The small molecule below binds the protein below.
Small molecule (SMILES): O=C1Nc2ncccc2N[C@@H]1Cc1c[nH]c2ccccc12

Binding-site contacts:
Ligand atom CAE contacts residue PRO140 of chain 1.A at 3.8 Å (hydrophobic).
Ligand atom O contacts residue CYS203 of chain 1.A at 3.8 Å.
Ligand atom NE1 contacts residue ASP204 of chain 1.A at 3.8 Å.
Ligand atom CE2 contacts residue PHE71 of chain 1.A at 4.2 Å (hydrophobic).
Ligand atom NAL contacts residue ALA87 of chain 1.A at 4.0 Å.
Ligand atom CE2 contacts residue VAL74 of chain 1.A at 3.6 Å (hydrophobic).
Ligand atom NAK contacts residue LEU192 of chain 1.A at 4.2 Å.
Ligand atom CAR contacts residue VAL139 of chain 1.A at 4.1 Å (hydrophobic).
Ligand atom C contacts residue CYS203 of chain 1.A at 3.8 Å (hydrophobic).
Ligand atom CD2 contacts residue VAL74 of chain 1.A at 3.6 Å (hydrophobic).
Ligand atom CZ3 contacts residue VAL74 of chain 1.A at 3.9 Å (hydrophobic).
Ligand atom CZ3 contacts residue ILE66 of chain 1.A at 3.8 Å (hydrophobic).
Ligand atom CAR contacts residue ASP137 of chain 1.A at 4.0 Å.
Ligand atom CG contacts residue VAL74 of chain 1.A at 4.1 Å (hydrophobic).
Ligand atom CAQ contacts residue LEU192 of chain 1.A at 4.0 Å (hydrophobic).
Ligand atom CH2 contacts residue VAL74 of chain 1.A at 4.0 Å (hydrophobic).
Ligand atom CD1 contacts residue ASP204 of chain 1.A at 3.9 Å.
Ligand atom CAD contacts residue PRO140 of chain 1.A at 4.1 Å (hydrophobic).
Ligand atom NAL contacts residue LEU192 of chain 1.A at 3.7 Å.
Ligand atom CZ2 contacts residue PHE71 of chain 1.A at 3.8 Å (hydrophobic).
Ligand atom CH2 contacts residue GLY67 of chain 1.A at 3.4 Å.
Ligand atom N contacts residue CYS203 of chain 1.A at 3.8 Å.
Ligand atom NAL contacts residue ASP137 of chain 1.A at 3.3 Å (salt-bridge).
Ligand atom O contacts residue LEU136 of chain 1.A at 3.2 Å.
Ligand atom CH2 contacts residue ASN68 of chain 1.A at 4.1 Å.
Ligand atom NAK contacts residue VAL139 of chain 1.A at 3.2 Å (h-bond).
Ligand atom CZ3 contacts residue GLY67 of chain 1.A at 3.5 Å.
Ligand atom NAK contacts residue TYR138 of chain 1.A at 3.7 Å.
Ligand atom CA contacts residue CYS203 of chain 1.A at 3.6 Å (hydrophobic).
Ligand atom C contacts residue LEU192 of chain 1.A at 3.9 Å (hydrophobic).
Ligand atom CAR contacts residue LEU192 of chain 1.A at 3.8 Å (hydrophobic).
Ligand atom O contacts residue VAL114 of chain 1.A at 3.6 Å.
Ligand atom O contacts residue ASP137 of chain 1.A at 4.1 Å.
Ligand atom CE3 contacts residue VAL74 of chain 1.A at 3.5 Å (hydrophobic).
Ligand atom CZ2 contacts residue VAL74 of chain 1.A at 3.8 Å (hydrophobic).
Ligand atom NAK contacts residue ASP137 of chain 1.A at 3.8 Å.
Ligand atom CAD contacts residue VAL139 of chain 1.A at 3.4 Å (hydrophobic).
Ligand atom CAE contacts residue VAL139 of chain 1.A at 3.1 Å (hydrophobic).
Ligand atom NE1 contacts residue PHE71 of chain 1.A at 4.1 Å.
Ligand atom CAE contacts residue TYR138 of chain 1.A at 3.5 Å (hydrophobic).

Sequence of chain 1.A:
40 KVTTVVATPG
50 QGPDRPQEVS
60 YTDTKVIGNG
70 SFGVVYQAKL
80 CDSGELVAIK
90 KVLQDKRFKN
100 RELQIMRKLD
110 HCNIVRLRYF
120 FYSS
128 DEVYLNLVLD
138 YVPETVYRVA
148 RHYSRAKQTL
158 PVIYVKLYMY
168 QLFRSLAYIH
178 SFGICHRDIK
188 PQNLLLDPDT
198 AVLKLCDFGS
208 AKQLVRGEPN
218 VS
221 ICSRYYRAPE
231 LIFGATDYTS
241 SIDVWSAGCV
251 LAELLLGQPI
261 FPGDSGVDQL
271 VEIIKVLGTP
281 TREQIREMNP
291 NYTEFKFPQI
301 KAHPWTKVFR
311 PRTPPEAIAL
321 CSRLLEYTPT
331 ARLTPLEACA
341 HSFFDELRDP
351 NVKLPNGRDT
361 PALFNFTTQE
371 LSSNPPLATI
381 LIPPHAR